Sequence of chain 4.B:
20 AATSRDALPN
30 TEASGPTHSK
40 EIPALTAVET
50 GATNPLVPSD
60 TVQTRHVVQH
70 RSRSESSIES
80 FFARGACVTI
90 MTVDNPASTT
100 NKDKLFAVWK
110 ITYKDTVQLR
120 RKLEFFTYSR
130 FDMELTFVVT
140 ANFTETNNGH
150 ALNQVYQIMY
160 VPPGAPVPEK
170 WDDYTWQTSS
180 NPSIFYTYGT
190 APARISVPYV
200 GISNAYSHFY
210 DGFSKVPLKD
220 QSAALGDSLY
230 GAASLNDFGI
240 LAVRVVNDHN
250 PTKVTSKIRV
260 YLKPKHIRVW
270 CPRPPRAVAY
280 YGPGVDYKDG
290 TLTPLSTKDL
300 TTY

The protein below binds the small molecule below.
Small molecule (SMILES): CCOC(=O)c1ccc(OCCC2CCN(c3ccc(C)nn3)CC2)cc1

Sequence of chain 4.D:
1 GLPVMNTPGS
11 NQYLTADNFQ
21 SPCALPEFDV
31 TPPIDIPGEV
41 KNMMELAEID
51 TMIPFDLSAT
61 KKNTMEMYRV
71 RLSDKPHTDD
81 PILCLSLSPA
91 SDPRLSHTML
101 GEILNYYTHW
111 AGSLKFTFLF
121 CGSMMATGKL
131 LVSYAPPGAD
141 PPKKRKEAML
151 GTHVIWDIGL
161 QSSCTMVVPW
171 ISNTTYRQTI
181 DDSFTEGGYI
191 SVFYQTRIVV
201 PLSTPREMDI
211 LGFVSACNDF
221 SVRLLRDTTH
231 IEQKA

Binding-site contacts:
Ligand atom O22 contacts residue TYR205 of chain 4.B at 3.8 Å.
Ligand atom C17 contacts residue PHE237 of chain 4.B at 3.7 Å (hydrophobic).
Ligand atom N4 contacts residue LEU240 of chain 4.B at 3.6 Å.
Ligand atom O23 contacts residue TYR112 of chain 4.B at 3.5 Å.
Ligand atom C8 contacts residue VAL199 of chain 4.B at 3.7 Å (hydrophobic).
Ligand atom C10 contacts residue MET132 of chain 4.B at 3.3 Å (hydrophobic).
Ligand atom C18 contacts residue TYR112 of chain 4.B at 3.7 Å (hydrophobic).
Ligand atom C3 contacts residue TYR159 of chain 4.B at 3.6 Å (hydrophobic).
Ligand atom O23 contacts residue PHE237 of chain 4.B at 3.8 Å.
Ligand atom C11 contacts residue ILE110 of chain 4.B at 3.6 Å (hydrophobic).
Ligand atom C13 contacts residue VAL199 of chain 4.B at 3.7 Å (hydrophobic).
Ligand atom N3 contacts residue ILE194 of chain 4.B at 3.6 Å.
Ligand atom N4 contacts residue LEU134 of chain 4.B at 3.7 Å.
Ligand atom C25 contacts residue SER206 of chain 4.B at 3.8 Å.
Ligand atom C20 contacts residue TYR205 of chain 4.B at 3.5 Å (hydrophobic).
Ligand atom C4 contacts residue VAL196 of chain 4.B at 3.9 Å (hydrophobic).
Ligand atom N3 contacts residue TYR159 of chain 4.B at 3.9 Å.
Ligand atom C17 contacts residue TYR112 of chain 4.B at 3.8 Å (hydrophobic).
Ligand atom C12 contacts residue PHE237 of chain 4.B at 3.5 Å (hydrophobic).
Ligand atom C10 contacts residue ILE110 of chain 4.B at 3.5 Å (hydrophobic).
Ligand atom N3 contacts residue LEU240 of chain 4.B at 3.5 Å.
Ligand atom C1 contacts residue PRO181 of chain 4.B at 3.7 Å (hydrophobic).
Ligand atom C21 contacts residue PHE237 of chain 4.B at 3.7 Å (hydrophobic).
Ligand atom C7 contacts residue TYR159 of chain 4.B at 3.7 Å (hydrophobic).
Ligand atom C13 contacts residue MET132 of chain 4.B at 3.8 Å (hydrophobic).
Ligand atom O22 contacts residue TYR112 of chain 4.B at 3.5 Å.
Ligand atom N6 contacts residue VAL196 of chain 4.B at 3.9 Å.
Ligand atom C19 contacts residue TYR205 of chain 4.B at 3.7 Å (hydrophobic).
Ligand atom C2 contacts residue TYR159 of chain 4.B at 3.5 Å (hydrophobic).
Ligand atom C7 contacts residue VAL196 of chain 4.B at 3.6 Å (hydrophobic).
Ligand atom C4 contacts residue TYR159 of chain 4.B at 3.5 Å (hydrophobic).
Ligand atom C3 contacts residue ALA24 of chain 4.D at 3.5 Å (hydrophobic).
Ligand atom C25 contacts residue ASP236 of chain 4.B at 3.5 Å.
Ligand atom C21 contacts residue TYR112 of chain 4.B at 3.3 Å (hydrophobic).
Ligand atom C11 contacts residue LEU134 of chain 4.B at 3.8 Å (hydrophobic).
Ligand atom O14 contacts residue MET132 of chain 4.B at 3.4 Å.
Ligand atom C2 contacts residue ILE194 of chain 4.B at 3.5 Å (hydrophobic).
Ligand atom C5 contacts residue VAL196 of chain 4.B at 3.8 Å (hydrophobic).
Ligand atom C18 contacts residue PHE237 of chain 4.B at 3.6 Å (hydrophobic).
Ligand atom C8 contacts residue VAL196 of chain 4.B at 3.6 Å (hydrophobic).